This protein binds this small molecule.
Small molecule (SMILES): NC[C@@H]1O[C@H](O[C@H]2[C@@H](O)[C@H](O[C@@H]3[C@@H](O)[C@H](N)C[C@H](N)[C@H]3O[C@H]3O[C@H](CO)[C@@H](O)[C@H](O)[C@H]3N)O[C@@H]2CO)[C@H](N)[C@@H](O)[C@@H]1O

Binding-site contacts:
Ligand atom N12 contacts residue MG1 of chain 1.UBC at 3.4 Å.
Ligand atom O62 contacts residue MG1 of chain 1.UBC at 4.0 Å.
Ligand atom C12 contacts residue MG1 of chain 1.UBC at 3.7 Å.
Ligand atom C62 contacts residue MG1 of chain 1.UBC at 4.5 Å.